Binding-site contacts:
Ligand atom C10 contacts residue GLY135 of chain 1.A at 3.8 Å.
Ligand atom C9 contacts residue LEU194 of chain 1.A at 4.0 Å (hydrophobic).
Ligand atom O7 contacts residue LEU194 of chain 1.A at 3.8 Å.
Ligand atom C1 contacts residue ASN137 of chain 1.A at 3.5 Å.
Ligand atom C4 contacts residue SER136 of chain 1.A at 4.1 Å.
Ligand atom C4 contacts residue GLY135 of chain 1.A at 3.5 Å.
Ligand atom N5 contacts residue GLY135 of chain 1.A at 2.9 Å (h-bond).
Ligand atom C9 contacts residue GLU190 of chain 1.A at 3.1 Å.
Ligand atom O1A contacts residue GLN226 of chain 1.A at 3.2 Å (h-bond).
Ligand atom O1A contacts residue SER136 of chain 1.A at 2.9 Å (h-bond).
Ligand atom O4 contacts residue GLY135 of chain 1.A at 3.5 Å (h-bond).
Ligand atom C8 contacts residue TYR98 of chain 1.A at 4.0 Å (hydrophobic).
Ligand atom O9 contacts residue GLU190 of chain 1.A at 2.9 Å (salt-bridge).
Ligand atom C11 contacts residue GLY134 of chain 1.A at 3.9 Å.
Ligand atom C1 contacts residue SER136 of chain 1.A at 4.0 Å.
Ligand atom O1B contacts residue ASN137 of chain 1.A at 3.1 Å.
Ligand atom O9 contacts residue HIS183 of chain 1.A at 3.5 Å (h-bond).
Ligand atom O1A contacts residue ASN137 of chain 1.A at 3.2 Å (h-bond).
Ligand atom C9 contacts residue SER228 of chain 1.A at 4.2 Å.
Ligand atom C8 contacts residue TRP153 of chain 1.A at 4.0 Å (hydrophobic).
Ligand atom C9 contacts residue HIS183 of chain 1.A at 3.8 Å.
Ligand atom O1B contacts residue GLN226 of chain 1.A at 4.0 Å.
Ligand atom O9 contacts residue SER228 of chain 1.A at 2.9 Å (h-bond).
Ligand atom C11 contacts residue GLY135 of chain 1.A at 3.8 Å.
Ligand atom C8 contacts residue GLN226 of chain 1.A at 3.7 Å.
Ligand atom N5 contacts residue TRP153 of chain 1.A at 4.1 Å.
Ligand atom C11 contacts residue TRP153 of chain 1.A at 3.7 Å (hydrophobic).
Ligand atom C11 contacts residue THR155 of chain 1.A at 4.0 Å.
Ligand atom C5 contacts residue GLY135 of chain 1.A at 3.8 Å.
Ligand atom O8 contacts residue TRP153 of chain 1.A at 3.4 Å.
Ligand atom C7 contacts residue TRP153 of chain 1.A at 3.8 Å (hydrophobic).
Ligand atom O8 contacts residue GLN226 of chain 1.A at 2.9 Å (h-bond).
Ligand atom O9 contacts residue TYR98 of chain 1.A at 2.7 Å (h-bond).
Ligand atom O8 contacts residue TYR98 of chain 1.A at 3.0 Å (h-bond).
Ligand atom C9 contacts residue TYR98 of chain 1.A at 3.6 Å (hydrophobic).
Ligand atom O9 contacts residue GLN226 of chain 1.A at 3.6 Å (h-bond).
Ligand atom O10 contacts residue THR155 of chain 1.A at 4.2 Å.
Ligand atom C10 contacts residue TRP153 of chain 1.A at 4.1 Å (hydrophobic).
Ligand atom C1 contacts residue GLN226 of chain 1.A at 3.8 Å.
Ligand atom O10 contacts residue LEU194 of chain 1.A at 3.3 Å.

Sequence of chain 1.A:
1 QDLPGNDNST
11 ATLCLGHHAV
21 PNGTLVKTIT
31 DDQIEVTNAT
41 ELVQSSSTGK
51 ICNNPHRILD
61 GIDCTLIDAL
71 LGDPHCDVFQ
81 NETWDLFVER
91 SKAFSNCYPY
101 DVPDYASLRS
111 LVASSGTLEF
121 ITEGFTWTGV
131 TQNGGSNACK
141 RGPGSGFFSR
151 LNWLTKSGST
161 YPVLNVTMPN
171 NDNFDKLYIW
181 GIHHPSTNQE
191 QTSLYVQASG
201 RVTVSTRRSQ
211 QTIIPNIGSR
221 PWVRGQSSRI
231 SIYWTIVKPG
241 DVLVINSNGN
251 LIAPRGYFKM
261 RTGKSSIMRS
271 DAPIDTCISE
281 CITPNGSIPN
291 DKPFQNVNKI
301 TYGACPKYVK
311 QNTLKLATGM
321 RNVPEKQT

The protein below binds the small molecule below.
Small molecule (SMILES): CC(=O)N[C@H]1[C@H]([C@H](O)[C@H](O)CO)O[C@@](O)(C(=O)O)C[C@@H]1O